Sequence of chain 1.A:
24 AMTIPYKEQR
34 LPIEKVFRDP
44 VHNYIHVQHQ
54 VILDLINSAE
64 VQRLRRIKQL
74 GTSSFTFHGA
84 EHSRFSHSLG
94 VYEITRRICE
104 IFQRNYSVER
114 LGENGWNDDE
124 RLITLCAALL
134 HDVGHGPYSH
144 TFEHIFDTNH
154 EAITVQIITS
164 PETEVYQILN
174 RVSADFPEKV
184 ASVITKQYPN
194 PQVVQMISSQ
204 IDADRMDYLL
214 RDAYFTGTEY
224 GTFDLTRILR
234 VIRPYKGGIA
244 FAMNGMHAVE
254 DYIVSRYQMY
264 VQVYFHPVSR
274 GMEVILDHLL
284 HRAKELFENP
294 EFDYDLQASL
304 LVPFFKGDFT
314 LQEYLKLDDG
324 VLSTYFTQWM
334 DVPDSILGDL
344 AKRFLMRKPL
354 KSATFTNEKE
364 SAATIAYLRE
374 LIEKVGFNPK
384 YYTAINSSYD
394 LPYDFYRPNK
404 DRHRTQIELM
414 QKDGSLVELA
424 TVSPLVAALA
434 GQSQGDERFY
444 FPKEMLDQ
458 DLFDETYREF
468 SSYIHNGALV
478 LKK

Sequence of chain 1.B:
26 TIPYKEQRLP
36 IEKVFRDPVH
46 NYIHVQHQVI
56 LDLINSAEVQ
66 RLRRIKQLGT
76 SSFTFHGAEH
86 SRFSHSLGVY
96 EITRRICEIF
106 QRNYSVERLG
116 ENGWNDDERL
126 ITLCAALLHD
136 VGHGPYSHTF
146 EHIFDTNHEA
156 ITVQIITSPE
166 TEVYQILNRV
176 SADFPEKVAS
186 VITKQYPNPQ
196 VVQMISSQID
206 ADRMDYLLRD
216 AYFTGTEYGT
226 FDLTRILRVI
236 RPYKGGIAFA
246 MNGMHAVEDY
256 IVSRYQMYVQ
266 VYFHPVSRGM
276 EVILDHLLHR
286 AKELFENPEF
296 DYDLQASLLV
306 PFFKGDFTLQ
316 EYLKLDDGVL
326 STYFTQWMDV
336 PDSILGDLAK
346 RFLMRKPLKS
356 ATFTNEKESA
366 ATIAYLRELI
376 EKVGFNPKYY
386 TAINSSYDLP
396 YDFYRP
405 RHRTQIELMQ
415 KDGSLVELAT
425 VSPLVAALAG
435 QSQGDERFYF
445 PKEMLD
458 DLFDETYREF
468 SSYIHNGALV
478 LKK

The protein below binds the small molecule below.
Small molecule (SMILES): Nc1nc2c(ncn2[C@H]2C[C@H](O)[C@@H](CO[P](=O)(O)O[P](=O)(O)OP(=O)(O)O)O2)c(=O)[nH]1

Binding-site contacts:
Ligand atom O3' contacts residue LYS38 of chain 1.B at 3.4 Å.
Ligand atom C4 contacts residue PHE40 of chain 1.B at 3.2 Å (hydrophobic).
Ligand atom O1B contacts residue LYS38 of chain 1.B at 3.2 Å (salt-bridge).
Ligand atom O1A contacts residue ARG350 of chain 1.A at 2.7 Å (salt-bridge).
Ligand atom O2A contacts residue LYS38 of chain 1.B at 2.4 Å (salt-bridge).
Ligand atom O4' contacts residue ARG350 of chain 1.A at 3.3 Å (salt-bridge).
Ligand atom C4' contacts residue TTP1 of chain 1.J at 3.5 Å.
Ligand atom N2 contacts residue ASN60 of chain 1.B at 3.0 Å (h-bond).
Ligand atom N2 contacts residue ARG350 of chain 1.A at 3.5 Å (salt-bridge).
Ligand atom O6 contacts residue ARG350 of chain 1.A at 3.5 Å.
Ligand atom PG contacts residue LYS38 of chain 1.B at 3.3 Å.
Ligand atom N3 contacts residue ARG350 of chain 1.A at 3.2 Å (salt-bridge).
Ligand atom C1' contacts residue THR79 of chain 1.A at 3.2 Å.
Ligand atom C6 contacts residue ARG350 of chain 1.A at 3.4 Å.
Ligand atom O6 contacts residue GLN65 of chain 1.B at 3.0 Å (h-bond).
Ligand atom C5 contacts residue ARG68 of chain 1.B at 3.4 Å.
Ligand atom O4' contacts residue THR79 of chain 1.A at 3.5 Å (h-bond).
Ligand atom O5' contacts residue ARG350 of chain 1.A at 2.8 Å (salt-bridge).
Ligand atom C2 contacts residue ARG350 of chain 1.A at 3.3 Å.
Ligand atom O1G contacts residue LYS38 of chain 1.B at 2.7 Å (salt-bridge).
Ligand atom O3' contacts residue TTP1 of chain 1.J at 2.8 Å (h-bond).
Ligand atom C2 contacts residue ASN60 of chain 1.B at 3.5 Å.
Ligand atom O6 contacts residue ARG68 of chain 1.B at 2.9 Å (salt-bridge).
Ligand atom C5 contacts residue ARG350 of chain 1.A at 3.5 Å.
Ligand atom O6 contacts residue PHE88 of chain 1.B at 3.3 Å.
Ligand atom C2' contacts residue VAL39 of chain 1.B at 3.5 Å (hydrophobic).
Ligand atom N7 contacts residue ARG68 of chain 1.B at 3.0 Å (salt-bridge).
Ligand atom N1 contacts residue ASN60 of chain 1.B at 3.0 Å (h-bond).
Ligand atom C8 contacts residue THR79 of chain 1.A at 3.2 Å.
Ligand atom N9 contacts residue PHE40 of chain 1.B at 3.5 Å.
Ligand atom C4 contacts residue ARG350 of chain 1.A at 3.2 Å.
Ligand atom C5 contacts residue PHE40 of chain 1.B at 3.3 Å (hydrophobic).
Ligand atom C1' contacts residue TTP1 of chain 1.J at 3.5 Å.
Ligand atom C6 contacts residue ARG68 of chain 1.B at 3.5 Å.
Ligand atom N3 contacts residue PHE40 of chain 1.B at 3.4 Å.
Ligand atom N7 contacts residue PHE78 of chain 1.A at 3.2 Å (h-bond).
Ligand atom O1B contacts residue TTP1 of chain 1.J at 2.7 Å (h-bond).
Ligand atom O2B contacts residue LYS354 of chain 1.A at 3.4 Å (salt-bridge).
Ligand atom C8 contacts residue PHE78 of chain 1.A at 3.2 Å (hydrophobic).
Ligand atom O2G contacts residue LYS38 of chain 1.B at 3.1 Å (salt-bridge).